This small molecule binds to this protein.
Small molecule (SMILES): O=C(N1CCC(c2cnc[nH]2)CC1)N1CCCc2ccccc21

Binding-site contacts:
Ligand atom N23 contacts residue TYR177 of chain 1.A at 4.4 Å.
Ligand atom C25 contacts residue TYR177 of chain 1.A at 4.2 Å (hydrophobic).
Ligand atom C24 contacts residue VAL174 of chain 1.A at 4.0 Å (hydrophobic).
Ligand atom N5 contacts residue SER164 of chain 1.A at 3.5 Å (h-bond).
Ligand atom O22 contacts residue TYR177 of chain 1.A at 3.1 Å (h-bond).
Ligand atom O22 contacts residue SER164 of chain 1.A at 2.7 Å (h-bond).
Ligand atom C42 contacts residue TYR177 of chain 1.A at 4.0 Å (hydrophobic).
Ligand atom C21 contacts residue NDP1 of chain 1.F at 3.8 Å.
Ligand atom C13 contacts residue ALA166 of chain 1.A at 4.3 Å (hydrophobic).
Ligand atom C21 contacts residue SER164 of chain 1.A at 3.4 Å.
Ligand atom C3 contacts residue GLY210 of chain 1.A at 3.6 Å.
Ligand atom C28 contacts residue NDP1 of chain 1.F at 4.1 Å.
Ligand atom C2 contacts residue LEU211 of chain 1.A at 3.7 Å (hydrophobic).
Ligand atom C40 contacts residue ALA217 of chain 1.A at 4.2 Å (hydrophobic).
Ligand atom C40 contacts residue ILE115 of chain 1.A at 3.9 Å (hydrophobic).
Ligand atom C3 contacts residue LEU211 of chain 1.A at 3.4 Å (hydrophobic).
Ligand atom O22 contacts residue NDP1 of chain 1.F at 3.1 Å.
Ligand atom N41 contacts residue NDP1 of chain 1.F at 3.4 Å (h-bond).
Ligand atom C40 contacts residue NDP1 of chain 1.F at 3.2 Å.
Ligand atom C21 contacts residue TYR177 of chain 1.A at 4.1 Å (hydrophobic).
Ligand atom N39 contacts residue NDP1 of chain 1.F at 4.4 Å.
Ligand atom C4 contacts residue NDP1 of chain 1.F at 4.0 Å.
Ligand atom C4 contacts residue GLY210 of chain 1.A at 4.2 Å.
Ligand atom C27 contacts residue ALA220 of chain 1.A at 4.3 Å (hydrophobic).
Ligand atom C14 contacts residue TYR171 of chain 1.A at 4.4 Å (hydrophobic).
Ligand atom C15 contacts residue LEU120 of chain 1.A at 4.3 Å (hydrophobic).
Ligand atom C4 contacts residue LEU211 of chain 1.A at 4.4 Å (hydrophobic).
Ligand atom C42 contacts residue NDP1 of chain 1.F at 4.0 Å.
Ligand atom C13 contacts residue VAL174 of chain 1.A at 3.9 Å (hydrophobic).
Ligand atom C25 contacts residue THR118 of chain 1.A at 3.9 Å.
Ligand atom C4 contacts residue SER164 of chain 1.A at 3.4 Å.
Ligand atom C14 contacts residue LEU120 of chain 1.A at 4.2 Å (hydrophobic).
Ligand atom C40 contacts residue THR216 of chain 1.A at 3.6 Å.
Ligand atom N39 contacts residue THR216 of chain 1.A at 3.6 Å.
Ligand atom N41 contacts residue ILE115 of chain 1.A at 3.5 Å.
Ligand atom N39 contacts residue ALA217 of chain 1.A at 3.9 Å.
Ligand atom C42 contacts residue ILE115 of chain 1.A at 3.9 Å (hydrophobic).
Ligand atom C14 contacts residue VAL174 of chain 1.A at 3.7 Å (hydrophobic).
Ligand atom C24 contacts residue TYR177 of chain 1.A at 3.6 Å (hydrophobic).
Ligand atom C4 contacts residue LEU209 of chain 1.A at 3.9 Å (hydrophobic).

Sequence of chain 1.A:
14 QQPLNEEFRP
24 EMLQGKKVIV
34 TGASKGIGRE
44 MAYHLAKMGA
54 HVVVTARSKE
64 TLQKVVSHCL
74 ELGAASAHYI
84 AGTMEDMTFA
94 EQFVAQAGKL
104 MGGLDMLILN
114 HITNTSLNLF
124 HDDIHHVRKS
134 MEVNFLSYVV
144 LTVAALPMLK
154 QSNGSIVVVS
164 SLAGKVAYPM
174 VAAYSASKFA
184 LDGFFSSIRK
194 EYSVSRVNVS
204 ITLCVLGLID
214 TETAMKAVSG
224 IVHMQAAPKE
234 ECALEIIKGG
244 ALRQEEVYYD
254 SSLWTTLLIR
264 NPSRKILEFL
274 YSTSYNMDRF